Sequence of chain 1.A:
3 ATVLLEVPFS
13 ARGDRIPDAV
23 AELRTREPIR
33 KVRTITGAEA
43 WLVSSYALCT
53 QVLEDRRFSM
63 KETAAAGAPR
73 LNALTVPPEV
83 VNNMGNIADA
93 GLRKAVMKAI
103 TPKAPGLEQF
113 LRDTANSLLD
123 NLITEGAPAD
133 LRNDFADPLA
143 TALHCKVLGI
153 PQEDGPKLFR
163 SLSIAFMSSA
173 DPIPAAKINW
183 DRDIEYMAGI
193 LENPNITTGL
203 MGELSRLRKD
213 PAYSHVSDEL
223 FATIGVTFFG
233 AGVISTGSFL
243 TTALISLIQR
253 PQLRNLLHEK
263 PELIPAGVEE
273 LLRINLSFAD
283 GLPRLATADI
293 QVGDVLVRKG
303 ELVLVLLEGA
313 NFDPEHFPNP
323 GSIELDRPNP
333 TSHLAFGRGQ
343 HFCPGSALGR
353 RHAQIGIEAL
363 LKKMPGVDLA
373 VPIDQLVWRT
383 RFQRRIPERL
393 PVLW

Binding-site contacts:
Ligand atom NA contacts residue VAL82 of chain 1.A at 3.8 Å.
Ligand atom OAX contacts residue PHE168 of chain 1.A at 4.1 Å.
Ligand atom CBA contacts residue ALA233 of chain 1.A at 4.1 Å (hydrophobic).
Ligand atom CZA contacts residue PHE168 of chain 1.A at 3.6 Å (hydrophobic).
Ligand atom CD2 contacts residue THR229 of chain 1.A at 3.6 Å.
Ligand atom CE2 contacts residue THR229 of chain 1.A at 4.0 Å.
Ligand atom CA contacts residue VAL82 of chain 1.A at 4.0 Å (hydrophobic).
Ligand atom OAX contacts residue ALA167 of chain 1.A at 3.5 Å.
Ligand atom NB contacts residue VAL83 of chain 1.A at 4.2 Å.
Ligand atom CD2 contacts residue PHE168 of chain 1.A at 3.8 Å (hydrophobic).
Ligand atom CB contacts residue VAL83 of chain 1.A at 3.9 Å (hydrophobic).
Ligand atom CE1 contacts residue VAL78 of chain 1.A at 3.5 Å (hydrophobic).
Ligand atom OB contacts residue VAL82 of chain 1.A at 3.9 Å.
Ligand atom CB contacts residue VAL82 of chain 1.A at 3.5 Å (hydrophobic).
Ligand atom OAY contacts residue ARG386 of chain 1.A at 3.1 Å (salt-bridge).
Ligand atom OA contacts residue ASN85 of chain 1.A at 3.0 Å (h-bond).
Ligand atom CE3 contacts residue HEM1 of chain 1.C at 3.7 Å.
Ligand atom NB contacts residue ASN85 of chain 1.A at 3.8 Å.
Ligand atom CD3 contacts residue HEM1 of chain 1.C at 3.5 Å.
Ligand atom CA contacts residue ASN85 of chain 1.A at 3.6 Å.
Ligand atom CAB contacts residue VAL83 of chain 1.A at 3.5 Å (hydrophobic).
Ligand atom CGA contacts residue PHE168 of chain 1.A at 3.8 Å (hydrophobic).
Ligand atom CD1 contacts residue VAL78 of chain 1.A at 4.1 Å (hydrophobic).
Ligand atom CE2 contacts residue PHE168 of chain 1.A at 3.7 Å (hydrophobic).
Ligand atom CE1 contacts residue PHE168 of chain 1.A at 3.6 Å (hydrophobic).
Ligand atom CD1 contacts residue PHE168 of chain 1.A at 3.6 Å (hydrophobic).
Ligand atom OAX contacts residue VAL78 of chain 1.A at 3.8 Å.
Ligand atom OB contacts residue VAL83 of chain 1.A at 3.5 Å.
Ligand atom CBB contacts residue VAL83 of chain 1.A at 4.2 Å (hydrophobic).
Ligand atom CZA contacts residue VAL78 of chain 1.A at 3.7 Å (hydrophobic).
Ligand atom CAY contacts residue ARG386 of chain 1.A at 3.5 Å.
Ligand atom OA contacts residue HEM1 of chain 1.C at 3.8 Å.
Ligand atom CBB contacts residue MET62 of chain 1.A at 3.8 Å (hydrophobic).
Ligand atom CAY contacts residue PHE280 of chain 1.A at 4.1 Å (hydrophobic).
Ligand atom NB contacts residue VAL82 of chain 1.A at 3.7 Å.
Ligand atom CAY contacts residue HEM1 of chain 1.C at 3.5 Å.
Ligand atom CD2 contacts residue ALA233 of chain 1.A at 4.1 Å (hydrophobic).
Ligand atom OB contacts residue VAL78 of chain 1.A at 4.2 Å.
Ligand atom CAB contacts residue VAL82 of chain 1.A at 3.6 Å (hydrophobic).
Ligand atom CAY contacts residue SER237 of chain 1.A at 3.7 Å.

A protein and the small-molecule ligand that binds it are described below.
Small molecule (SMILES): COc1ccc(C[C@@H]2NC(=O)[C@H](Cc3ccc(O)cc3)NC2=O)cc1